A protein and the small-molecule ligand that binds it are described below.
Small molecule (SMILES): O=C(CCl)NCC1CCN(C(=O)C2(Nc3ccc(Cl)cc3)CCCCC2)CC1

Sequence of chain 1.A:
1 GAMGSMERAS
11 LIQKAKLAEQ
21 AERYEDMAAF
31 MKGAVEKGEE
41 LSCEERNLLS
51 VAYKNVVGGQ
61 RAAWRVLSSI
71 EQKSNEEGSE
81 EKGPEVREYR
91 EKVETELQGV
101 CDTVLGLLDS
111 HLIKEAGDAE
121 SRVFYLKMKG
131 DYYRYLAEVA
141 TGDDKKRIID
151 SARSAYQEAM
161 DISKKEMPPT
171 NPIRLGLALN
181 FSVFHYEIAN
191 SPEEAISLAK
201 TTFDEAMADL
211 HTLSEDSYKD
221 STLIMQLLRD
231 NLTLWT

Sequence of chain 1.B:
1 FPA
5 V

Binding-site contacts:
Ligand atom O27 contacts residue ILE173 of chain 1.A at 3.3 Å.
Ligand atom C16 contacts residue VAL5 of chain 1.B at 3.9 Å (hydrophobic).
Ligand atom C02 contacts residue CYS43 of chain 1.A at 2.7 Å (hydrophobic).
Ligand atom C04 contacts residue ASN47 of chain 1.A at 3.8 Å.
Ligand atom C13 contacts residue VAL5 of chain 1.B at 3.6 Å (hydrophobic).
Ligand atom CL18 contacts residue LYS127 of chain 1.A at 3.4 Å.
Ligand atom C19 contacts residue VAL5 of chain 1.B at 4.2 Å (hydrophobic).
Ligand atom C14 contacts residue VAL5 of chain 1.B at 3.9 Å (hydrophobic).
Ligand atom CL18 contacts residue ILE173 of chain 1.A at 3.7 Å.
Ligand atom C12 contacts residue VAL5 of chain 1.B at 4.1 Å (hydrophobic).
Ligand atom C25 contacts residue PRO172 of chain 1.A at 3.9 Å (hydrophobic).
Ligand atom C17 contacts residue ILE224 of chain 1.A at 4.0 Å (hydrophobic).
Ligand atom C20 contacts residue LEU223 of chain 1.A at 4.1 Å (hydrophobic).
Ligand atom C04 contacts residue PHE124 of chain 1.A at 4.2 Å (hydrophobic).
Ligand atom C16 contacts residue GLY176 of chain 1.A at 4.3 Å.
Ligand atom O27 contacts residue CYS43 of chain 1.A at 3.1 Å (h-bond).
Ligand atom C01 contacts residue ARG46 of chain 1.A at 3.8 Å.
Ligand atom C19 contacts residue ILE224 of chain 1.A at 4.1 Å (hydrophobic).
Ligand atom C04 contacts residue ILE173 of chain 1.A at 3.7 Å (hydrophobic).
Ligand atom C05 contacts residue ASN47 of chain 1.A at 4.0 Å.
Ligand atom C15 contacts residue LYS127 of chain 1.A at 4.3 Å.
Ligand atom C06 contacts residue ASN47 of chain 1.A at 3.5 Å.
Ligand atom C19 contacts residue LEU223 of chain 1.A at 4.2 Å (hydrophobic).
Ligand atom C17 contacts residue PRO172 of chain 1.A at 4.3 Å (hydrophobic).
Ligand atom C02 contacts residue ASN47 of chain 1.A at 3.7 Å.
Ligand atom O24 contacts residue ILE224 of chain 1.A at 3.5 Å.
Ligand atom C01 contacts residue ASN47 of chain 1.A at 3.6 Å.
Ligand atom C20 contacts residue VAL5 of chain 1.B at 3.7 Å (hydrophobic).
Ligand atom C02 contacts residue ILE173 of chain 1.A at 4.2 Å (hydrophobic).
Ligand atom N03 contacts residue CYS43 of chain 1.A at 3.7 Å.
Ligand atom C17 contacts residue VAL5 of chain 1.B at 4.0 Å (hydrophobic).
Ligand atom C15 contacts residue VAL5 of chain 1.B at 3.9 Å (hydrophobic).
Ligand atom C14 contacts residue PHE124 of chain 1.A at 4.0 Å (hydrophobic).
Ligand atom CL18 contacts residue PRO172 of chain 1.A at 4.3 Å.
Ligand atom CL18 contacts residue PHE124 of chain 1.A at 4.2 Å.
Ligand atom C01 contacts residue CYS43 of chain 1.A at 1.8 Å (hydrophobic).
Ligand atom N03 contacts residue ASN47 of chain 1.A at 2.8 Å (h-bond).
Ligand atom C26 contacts residue PRO172 of chain 1.A at 3.5 Å (hydrophobic).
Ligand atom N03 contacts residue PHE124 of chain 1.A at 3.9 Å.
Ligand atom C16 contacts residue PRO172 of chain 1.A at 3.5 Å (hydrophobic).